Sequence of chain 1.B:
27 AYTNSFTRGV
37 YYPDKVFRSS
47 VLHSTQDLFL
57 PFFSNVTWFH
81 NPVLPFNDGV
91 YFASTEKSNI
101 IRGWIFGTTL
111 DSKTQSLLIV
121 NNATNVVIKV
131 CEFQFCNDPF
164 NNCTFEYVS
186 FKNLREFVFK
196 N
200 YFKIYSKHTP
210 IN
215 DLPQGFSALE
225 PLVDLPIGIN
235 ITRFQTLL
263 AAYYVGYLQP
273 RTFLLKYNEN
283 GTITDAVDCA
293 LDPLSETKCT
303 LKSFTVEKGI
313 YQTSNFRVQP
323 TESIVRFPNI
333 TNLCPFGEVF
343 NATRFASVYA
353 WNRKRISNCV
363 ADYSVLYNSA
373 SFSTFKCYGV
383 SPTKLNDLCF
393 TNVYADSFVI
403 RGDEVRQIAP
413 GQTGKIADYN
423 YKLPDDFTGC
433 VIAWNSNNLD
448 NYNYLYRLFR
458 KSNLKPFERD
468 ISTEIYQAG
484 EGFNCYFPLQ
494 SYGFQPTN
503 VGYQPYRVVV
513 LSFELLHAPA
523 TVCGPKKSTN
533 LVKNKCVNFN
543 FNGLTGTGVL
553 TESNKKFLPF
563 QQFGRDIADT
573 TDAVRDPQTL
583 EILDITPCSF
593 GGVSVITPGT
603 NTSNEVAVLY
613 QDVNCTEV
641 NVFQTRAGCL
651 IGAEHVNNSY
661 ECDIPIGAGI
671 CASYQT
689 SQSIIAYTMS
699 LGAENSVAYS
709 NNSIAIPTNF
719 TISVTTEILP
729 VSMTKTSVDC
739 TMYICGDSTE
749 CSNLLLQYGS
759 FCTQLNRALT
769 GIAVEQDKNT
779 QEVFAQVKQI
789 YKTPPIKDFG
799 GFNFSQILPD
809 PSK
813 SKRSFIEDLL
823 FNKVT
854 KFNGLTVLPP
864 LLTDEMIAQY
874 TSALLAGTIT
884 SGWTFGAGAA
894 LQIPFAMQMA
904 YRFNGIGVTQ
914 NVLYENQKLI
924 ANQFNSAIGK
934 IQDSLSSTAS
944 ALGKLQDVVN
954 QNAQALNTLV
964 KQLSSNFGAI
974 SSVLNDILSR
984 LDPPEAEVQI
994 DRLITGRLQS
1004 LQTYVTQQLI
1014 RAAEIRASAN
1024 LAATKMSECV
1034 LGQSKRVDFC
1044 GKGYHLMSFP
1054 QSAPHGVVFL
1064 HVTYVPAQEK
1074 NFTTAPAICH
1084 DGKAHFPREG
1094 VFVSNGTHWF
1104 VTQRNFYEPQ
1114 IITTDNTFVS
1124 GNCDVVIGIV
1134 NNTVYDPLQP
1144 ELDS

The small molecule below binds the protein below.
Small molecule (SMILES): CC(=O)N[C@@H]1[C@@H](O)[C@H](O)[C@@H](CO)O[C@H]1O

Binding-site contacts:
Ligand atom O5 contacts residue ASN1074 of chain 1.B at 2.4 Å (h-bond).
Ligand atom C3 contacts residue ASN1074 of chain 1.B at 3.8 Å.
Ligand atom C5 contacts residue ASN1074 of chain 1.B at 3.7 Å.
Ligand atom O7 contacts residue ASN1074 of chain 1.B at 4.4 Å.
Ligand atom C2 contacts residue ASN1074 of chain 1.B at 2.5 Å.
Ligand atom C7 contacts residue ASN1074 of chain 1.B at 3.9 Å.
Ligand atom C1 contacts residue ASN1074 of chain 1.B at 1.4 Å.
Ligand atom C4 contacts residue ASN1074 of chain 1.B at 4.2 Å.
Ligand atom C8 contacts residue LYS1073 of chain 1.B at 3.6 Å.
Ligand atom N2 contacts residue ASN1074 of chain 1.B at 2.9 Å (h-bond).